Sequence of chain 1.B:
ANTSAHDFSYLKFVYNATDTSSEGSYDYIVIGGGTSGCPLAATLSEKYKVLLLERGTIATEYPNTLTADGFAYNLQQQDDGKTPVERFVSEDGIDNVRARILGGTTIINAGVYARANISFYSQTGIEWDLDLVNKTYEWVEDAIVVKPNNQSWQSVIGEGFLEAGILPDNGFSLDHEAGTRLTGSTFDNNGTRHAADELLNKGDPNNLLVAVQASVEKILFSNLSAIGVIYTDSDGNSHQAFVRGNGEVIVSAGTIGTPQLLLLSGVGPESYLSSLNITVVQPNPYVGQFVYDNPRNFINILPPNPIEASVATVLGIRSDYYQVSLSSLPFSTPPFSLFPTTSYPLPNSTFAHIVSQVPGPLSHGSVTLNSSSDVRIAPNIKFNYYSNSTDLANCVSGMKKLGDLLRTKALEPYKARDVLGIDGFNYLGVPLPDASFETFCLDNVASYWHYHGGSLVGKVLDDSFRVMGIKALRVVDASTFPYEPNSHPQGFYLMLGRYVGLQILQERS

A small-molecule ligand and the protein it binds are described below.
Small molecule (SMILES): CC(=O)N[C@@H]1[C@@H](O)[C@H](O)[C@@H](CO)O[C@H]1O

Binding-site contacts:
Ligand atom C2 contacts residue ASN375 of chain 1.B at 2.4 Å.
Ligand atom C1 contacts residue ASN375 of chain 1.B at 1.4 Å.
Ligand atom C8 contacts residue LEU374 of chain 1.B at 4.4 Å (hydrophobic).
Ligand atom N2 contacts residue ASN375 of chain 1.B at 2.9 Å (h-bond).
Ligand atom O5 contacts residue ASN375 of chain 1.B at 2.4 Å (h-bond).
Ligand atom C7 contacts residue ASN375 of chain 1.B at 3.4 Å.
Ligand atom O7 contacts residue LEU374 of chain 1.B at 3.8 Å.
Ligand atom C1 contacts residue ASN385 of chain 1.B at 3.8 Å.
Ligand atom O7 contacts residue ASN375 of chain 1.B at 3.6 Å (h-bond).
Ligand atom C4 contacts residue ASN375 of chain 1.B at 4.2 Å.
Ligand atom O5 contacts residue ASN385 of chain 1.B at 4.0 Å.
Ligand atom C7 contacts residue LEU374 of chain 1.B at 4.3 Å (hydrophobic).
Ligand atom C7 contacts residue ASN385 of chain 1.B at 4.0 Å.
Ligand atom O7 contacts residue ASN385 of chain 1.B at 3.0 Å (h-bond).
Ligand atom C8 contacts residue ASN375 of chain 1.B at 3.4 Å.
Ligand atom C3 contacts residue ASN375 of chain 1.B at 3.8 Å.
Ligand atom C5 contacts residue ASN375 of chain 1.B at 3.7 Å.
Ligand atom C2 contacts residue ASN385 of chain 1.B at 4.0 Å.